Binding-site contacts:
Ligand atom O2' contacts residue ASP295 of chain 1.A at 2.3 Å (salt-bridge).
Ligand atom C4' contacts residue LYS84 of chain 1.A at 3.5 Å.
Ligand atom C2B contacts residue ARG292 of chain 1.A at 3.0 Å.
Ligand atom C6 contacts residue ARG292 of chain 1.A at 3.7 Å.
Ligand atom C2 contacts residue PHE218 of chain 1.A at 3.6 Å (hydrophobic).
Ligand atom N3 contacts residue ALA216 of chain 1.A at 3.0 Å (h-bond).
Ligand atom PA contacts residue ASN199 of chain 1.A at 3.7 Å.
Ligand atom O3' contacts residue GLY229 of chain 1.A at 3.5 Å.
Ligand atom PA contacts residue ARG292 of chain 1.A at 3.5 Å.
Ligand atom O3A contacts residue ASN179 of chain 1.A at 3.3 Å (h-bond).
Ligand atom O2 contacts residue PHE218 of chain 1.A at 3.0 Å (h-bond).
Ligand atom O1A contacts residue ASN198 of chain 1.A at 3.6 Å.
Ligand atom C5 contacts residue PHE218 of chain 1.A at 3.6 Å (hydrophobic).
Ligand atom C5B contacts residue TYR233 of chain 1.A at 3.4 Å (hydrophobic).
Ligand atom C5 contacts residue ASN198 of chain 1.A at 3.4 Å.
Ligand atom N3 contacts residue PHE218 of chain 1.A at 3.5 Å.
Ligand atom O3B contacts residue ASN179 of chain 1.A at 3.5 Å (h-bond).
Ligand atom O5' contacts residue ARG292 of chain 1.A at 3.1 Å (salt-bridge).
Ligand atom C3' contacts residue NAD1 of chain 1.C at 3.3 Å.
Ligand atom O4 contacts residue PHE218 of chain 1.A at 3.5 Å.
Ligand atom O1B contacts residue ARG231 of chain 1.A at 3.0 Å (salt-bridge).
Ligand atom O2 contacts residue ALA216 of chain 1.A at 3.6 Å (h-bond).
Ligand atom O1A contacts residue ASN199 of chain 1.A at 3.1 Å (h-bond).
Ligand atom O2' contacts residue ARG292 of chain 1.A at 3.4 Å (salt-bridge).
Ligand atom O3' contacts residue ARG231 of chain 1.A at 3.6 Å.
Ligand atom C4 contacts residue PHE218 of chain 1.A at 3.4 Å (hydrophobic).
Ligand atom O4' contacts residue VAL269 of chain 1.A at 3.5 Å.
Ligand atom O2 contacts residue ILE217 of chain 1.A at 3.4 Å.
Ligand atom O1A contacts residue ARG292 of chain 1.A at 2.8 Å (salt-bridge).
Ligand atom C4B contacts residue TYR233 of chain 1.A at 3.5 Å (hydrophobic).
Ligand atom O1B contacts residue ASN179 of chain 1.A at 2.9 Å (h-bond).
Ligand atom O2A contacts residue ASN199 of chain 1.A at 3.3 Å.
Ligand atom O4 contacts residue ALA216 of chain 1.A at 3.7 Å.
Ligand atom C5' contacts residue TYR149 of chain 1.A at 3.7 Å (hydrophobic).
Ligand atom C1B contacts residue VAL269 of chain 1.A at 3.6 Å (hydrophobic).
Ligand atom O2A contacts residue LEU200 of chain 1.A at 2.7 Å (h-bond).
Ligand atom C2 contacts residue ALA216 of chain 1.A at 3.7 Å (hydrophobic).
Ligand atom C2B contacts residue ASP295 of chain 1.A at 3.4 Å.
Ligand atom O4' contacts residue LEU200 of chain 1.A at 3.6 Å.
Ligand atom PB contacts residue ASN179 of chain 1.A at 3.5 Å.

A protein and the small-molecule ligand that binds it are described below.
Small molecule (SMILES): O=c1ccn([C@@H]2O[C@H](CO[P](=O)(O)O[P](=O)(O)Oc3ccccc3)[C@@H](O)[C@H]2O)c(=O)[nH]1

Sequence of chain 1.A:
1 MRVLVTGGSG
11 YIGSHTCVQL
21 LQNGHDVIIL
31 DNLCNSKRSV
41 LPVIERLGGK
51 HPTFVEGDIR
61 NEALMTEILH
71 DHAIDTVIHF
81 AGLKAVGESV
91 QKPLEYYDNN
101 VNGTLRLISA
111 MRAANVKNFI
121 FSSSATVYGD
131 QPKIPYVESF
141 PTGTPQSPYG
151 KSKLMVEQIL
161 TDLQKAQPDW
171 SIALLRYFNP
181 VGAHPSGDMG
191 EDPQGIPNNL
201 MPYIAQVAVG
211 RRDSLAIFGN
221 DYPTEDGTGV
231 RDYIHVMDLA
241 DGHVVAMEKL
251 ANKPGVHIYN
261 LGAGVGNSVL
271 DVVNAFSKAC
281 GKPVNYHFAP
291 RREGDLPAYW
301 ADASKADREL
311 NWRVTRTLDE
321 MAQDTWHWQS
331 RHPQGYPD